Sequence of chain 1.A:
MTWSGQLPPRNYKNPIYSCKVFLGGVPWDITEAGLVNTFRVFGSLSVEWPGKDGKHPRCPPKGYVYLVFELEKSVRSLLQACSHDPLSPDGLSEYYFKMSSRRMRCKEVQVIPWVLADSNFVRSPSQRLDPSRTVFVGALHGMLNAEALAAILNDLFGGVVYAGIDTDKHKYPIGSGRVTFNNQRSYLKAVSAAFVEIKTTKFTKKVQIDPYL

This protein binds this small molecule.
Small molecule (SMILES): NC1N=CNc2c1ncn2[C@@H]1O[C@H](CO[P](=O)(O)O[C@H]2[C@@H](O)[C@H](n3ccc(=O)[nH]c3=O)O[C@@H]2CO[P](=O)(O)O[C@H]2[C@@H](O)[C@H](n3ccc(=O)[nH]c3=O)O[C@@H]2CO[P](=O)(O)O[C@H]2[C@@H](O)[C@H](n3ccc(=O)[nH]c3=O)O[C@@H]2CO[P](=O)(O)O[C@H]2[C@@H](O)[C@H](n3ccc(=O)[nH]c3=O)O[C@@H]2CO)[C@@H](O)[C@H]1O

Binding-site contacts:
Ligand atom N1 contacts residue LYS107 of chain 1.A at 3.2 Å.
Ligand atom N6 contacts residue ASP210 of chain 1.A at 2.8 Å (salt-bridge).
Ligand atom N3 contacts residue TYR96 of chain 1.A at 3.2 Å (h-bond).
Ligand atom O3' contacts residue PRO50 of chain 1.A at 3.3 Å.
Ligand atom OP1 contacts residue TYR64 of chain 1.A at 3.3 Å.
Ligand atom O4' contacts residue TYR66 of chain 1.A at 3.1 Å (h-bond).
Ligand atom O2' contacts residue LYS62 of chain 1.A at 3.3 Å (salt-bridge).
Ligand atom O2 contacts residue TYR66 of chain 1.A at 3.2 Å.
Ligand atom O5' contacts residue GLY25 of chain 1.A at 2.8 Å (h-bond).
Ligand atom OP1 contacts residue PRO50 of chain 1.A at 3.3 Å.
Ligand atom O2' contacts residue LYS169 of chain 1.A at 3.1 Å.
Ligand atom C5 contacts residue PHE22 of chain 1.A at 3.2 Å (hydrophobic).
Ligand atom O5' contacts residue TYR66 of chain 1.A at 3.2 Å (h-bond).
Ligand atom O2' contacts residue GLY142 of chain 1.A at 3.3 Å.
Ligand atom O4 contacts residue TYR66 of chain 1.A at 3.3 Å.
Ligand atom C6 contacts residue GLY175 of chain 1.A at 3.3 Å.
Ligand atom C5' contacts residue TYR64 of chain 1.A at 3.2 Å (hydrophobic).
Ligand atom N3 contacts residue TYR66 of chain 1.A at 2.9 Å.
Ligand atom C4 contacts residue HIS141 of chain 1.A at 3.0 Å.
Ligand atom OP1 contacts residue LYS169 of chain 1.A at 2.8 Å (salt-bridge).
Ligand atom O4' contacts residue LYS107 of chain 1.A at 3.1 Å.
Ligand atom C6 contacts residue PHE22 of chain 1.A at 3.0 Å (hydrophobic).
Ligand atom C5 contacts residue HIS141 of chain 1.A at 2.8 Å.
Ligand atom C2 contacts residue PHE22 of chain 1.A at 3.3 Å (hydrophobic).
Ligand atom C4 contacts residue TYR66 of chain 1.A at 3.0 Å (hydrophobic).
Ligand atom OP2 contacts residue LYS205 of chain 1.A at 2.8 Å (salt-bridge).
Ligand atom O2 contacts residue GLN110 of chain 1.A at 3.0 Å (h-bond).
Ligand atom C2 contacts residue LYS107 of chain 1.A at 3.3 Å.
Ligand atom C4' contacts residue TYR64 of chain 1.A at 3.3 Å (hydrophobic).
Ligand atom O3' contacts residue TYR66 of chain 1.A at 2.7 Å (h-bond).
Ligand atom C6 contacts residue HIS141 of chain 1.A at 3.1 Å.
Ligand atom N3 contacts residue GLU48 of chain 1.A at 2.8 Å (salt-bridge).
Ligand atom O4' contacts residue PHE22 of chain 1.A at 2.9 Å.
Ligand atom C1' contacts residue GLN110 of chain 1.A at 3.2 Å.
Ligand atom C4 contacts residue TYR96 of chain 1.A at 3.3 Å (hydrophobic).
Ligand atom O2' contacts residue LYS205 of chain 1.A at 3.3 Å (salt-bridge).
Ligand atom O4 contacts residue ILE112 of chain 1.A at 3.1 Å.
Ligand atom OP1 contacts residue LYS62 of chain 1.A at 2.7 Å (salt-bridge).
Ligand atom O4 contacts residue MET104 of chain 1.A at 3.3 Å.
Ligand atom C3' contacts residue LYS62 of chain 1.A at 3.3 Å.